Binding-site contacts:
Ligand atom OAO contacts residue PRO32 of chain 2.A at 3.6 Å.
Ligand atom OAT contacts residue PHE30 of chain 2.A at 4.4 Å.
Ligand atom NAE contacts residue PHE33 of chain 2.A at 3.6 Å.
Ligand atom OAD contacts residue LEU55 of chain 2.A at 4.4 Å.
Ligand atom OAT contacts residue PHE224 of chain 2.A at 3.7 Å.
Ligand atom CAU contacts residue TYR228 of chain 2.A at 4.1 Å (hydrophobic).
Ligand atom CAG contacts residue PHE33 of chain 2.A at 4.1 Å (hydrophobic).
Ligand atom NAE contacts residue CYS31 of chain 2.A at 3.7 Å.
Ligand atom CAA contacts residue VAL71 of chain 2.A at 3.8 Å (hydrophobic).
Ligand atom CLA contacts residue GLY127 of chain 2.A at 3.5 Å.
Ligand atom NAE contacts residue TLA1 of chain 2.D at 2.9 Å (h-bond).
Ligand atom CAR contacts residue TRP221 of chain 2.A at 4.4 Å (hydrophobic).
Ligand atom CAF contacts residue PHE33 of chain 2.A at 3.9 Å (hydrophobic).
Ligand atom CAC contacts residue TLA1 of chain 2.D at 3.8 Å.
Ligand atom OAN contacts residue GLY127 of chain 2.A at 3.8 Å.
Ligand atom CAR contacts residue PHE224 of chain 2.A at 4.0 Å (hydrophobic).
Ligand atom SAM contacts residue VAL126 of chain 2.A at 4.3 Å.
Ligand atom CAA contacts residue PHE33 of chain 2.A at 4.4 Å (hydrophobic).
Ligand atom CAC contacts residue CYS31 of chain 2.A at 2.7 Å (hydrophobic).
Ligand atom CAR contacts residue TYR228 of chain 2.A at 4.3 Å (hydrophobic).
Ligand atom CAF contacts residue TLA1 of chain 2.D at 3.7 Å.
Ligand atom CAA contacts residue CYS31 of chain 2.A at 1.8 Å (hydrophobic).
Ligand atom CAU contacts residue MET28 of chain 2.A at 3.7 Å (hydrophobic).
Ligand atom CAU contacts residue PHE224 of chain 2.A at 3.6 Å (hydrophobic).
Ligand atom NAP contacts residue ILE130 of chain 2.A at 4.5 Å.
Ligand atom CAS contacts residue TYR228 of chain 2.A at 3.6 Å (hydrophobic).
Ligand atom CAA contacts residue TLA1 of chain 2.D at 3.7 Å.
Ligand atom OAD contacts residue PRO32 of chain 2.A at 3.8 Å.
Ligand atom CAS contacts residue PHE224 of chain 2.A at 4.0 Å (hydrophobic).
Ligand atom CAQ contacts residue TYR228 of chain 2.A at 3.8 Å (hydrophobic).
Ligand atom CAH contacts residue PRO32 of chain 2.A at 4.2 Å (hydrophobic).
Ligand atom CAQ contacts residue ILE130 of chain 2.A at 3.8 Å (hydrophobic).
Ligand atom CAH contacts residue PHE33 of chain 2.A at 4.1 Å (hydrophobic).
Ligand atom CAC contacts residue PRO32 of chain 2.A at 4.3 Å (hydrophobic).
Ligand atom OAT contacts residue PRO32 of chain 2.A at 4.4 Å.
Ligand atom CAC contacts residue PHE33 of chain 2.A at 4.1 Å (hydrophobic).
Ligand atom CAG contacts residue TLA1 of chain 2.D at 3.6 Å.
Ligand atom CAA contacts residue LEU55 of chain 2.A at 4.2 Å (hydrophobic).
Ligand atom OAD contacts residue CYS31 of chain 2.A at 3.0 Å (h-bond).
Ligand atom OAN contacts residue VAL126 of chain 2.A at 3.1 Å.

This protein binds this small molecule.
Small molecule (SMILES): COCCN(C)S(=O)(=O)c1cc(NC(=O)CCl)ccc1Cl

Sequence of chain 2.A:
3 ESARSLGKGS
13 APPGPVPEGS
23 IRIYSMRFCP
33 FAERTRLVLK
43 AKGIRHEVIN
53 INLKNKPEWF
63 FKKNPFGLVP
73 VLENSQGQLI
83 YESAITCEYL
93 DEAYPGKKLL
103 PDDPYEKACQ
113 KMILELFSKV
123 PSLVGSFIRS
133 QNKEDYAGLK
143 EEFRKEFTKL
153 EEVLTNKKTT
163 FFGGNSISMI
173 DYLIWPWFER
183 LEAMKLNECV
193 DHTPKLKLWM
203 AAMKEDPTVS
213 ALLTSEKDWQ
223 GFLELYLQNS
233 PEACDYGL